Sequence of chain 3.B:
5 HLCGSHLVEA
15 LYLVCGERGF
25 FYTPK

This protein binds this small molecule.
Small molecule (SMILES): NC(=[NH2+])NCCC[C@H](N)C(=O)O

Sequence of chain 1.B:
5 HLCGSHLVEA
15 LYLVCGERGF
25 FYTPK

Sequence of chain 1.D:
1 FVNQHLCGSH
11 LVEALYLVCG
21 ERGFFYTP

Binding-site contacts:
Ligand atom NH1 contacts residue GLU13 of chain 3.B at 3.2 Å (salt-bridge).
Ligand atom CG contacts residue HIS10 of chain 3.B at 3.6 Å.
Ligand atom NH2 contacts residue SER9 of chain 1.B at 4.0 Å.
Ligand atom NH1 contacts residue LEU6 of chain 3.B at 3.7 Å.
Ligand atom O contacts residue LEU6 of chain 3.B at 3.3 Å.
Ligand atom O contacts residue HIS10 of chain 3.B at 3.3 Å.
Ligand atom NH1 contacts residue HIS10 of chain 3.B at 2.6 Å (h-bond).
Ligand atom NH2 contacts residue GLU13 of chain 3.B at 2.4 Å (salt-bridge).
Ligand atom NH2 contacts residue LEU17 of chain 1.D at 3.6 Å.
Ligand atom NE contacts residue GLU13 of chain 3.B at 3.7 Å.
Ligand atom CZ contacts residue GLU13 of chain 3.B at 2.8 Å.
Ligand atom NE contacts residue SER9 of chain 1.B at 3.1 Å (h-bond).
Ligand atom CA contacts residue HIS10 of chain 3.B at 3.4 Å.
Ligand atom C contacts residue CYS7 of chain 3.B at 3.9 Å (hydrophobic).
Ligand atom NH2 contacts residue HIS10 of chain 3.B at 4.3 Å.
Ligand atom C contacts residue HIS5 of chain 3.B at 3.3 Å.
Ligand atom O contacts residue CYS7 of chain 3.B at 2.9 Å (h-bond).
Ligand atom OXT contacts residue CYS7 of chain 3.B at 4.0 Å.
Ligand atom CD contacts residue SER9 of chain 1.B at 3.8 Å.
Ligand atom NE contacts residue HIS10 of chain 3.B at 3.6 Å (h-bond).
Ligand atom NE contacts residue TYR16 of chain 1.D at 3.8 Å.
Ligand atom OXT contacts residue HIS5 of chain 3.B at 4.0 Å.
Ligand atom OXT contacts residue HIS10 of chain 3.B at 3.5 Å.
Ligand atom CA contacts residue HIS5 of chain 3.B at 3.8 Å.
Ligand atom CZ contacts residue HIS10 of chain 3.B at 3.8 Å.
Ligand atom CG contacts residue TYR16 of chain 1.D at 4.1 Å (hydrophobic).
Ligand atom CG contacts residue SER9 of chain 1.B at 3.3 Å.
Ligand atom NH1 contacts residue LEU17 of chain 1.D at 3.5 Å.
Ligand atom CD contacts residue TYR16 of chain 1.D at 3.9 Å (hydrophobic).
Ligand atom NH1 contacts residue ALA14 of chain 3.B at 4.0 Å.
Ligand atom CB contacts residue HIS5 of chain 3.B at 3.5 Å.
Ligand atom C contacts residue HIS10 of chain 3.B at 3.2 Å.
Ligand atom O contacts residue HIS5 of chain 3.B at 2.7 Å (h-bond).
Ligand atom NE contacts residue LEU17 of chain 1.D at 3.8 Å.
Ligand atom CZ contacts residue LEU17 of chain 1.D at 3.7 Å (hydrophobic).
Ligand atom CB contacts residue HIS10 of chain 3.B at 4.0 Å.
Ligand atom CD contacts residue LEU6 of chain 3.B at 3.5 Å (hydrophobic).
Ligand atom CZ contacts residue SER9 of chain 1.B at 4.0 Å.
Ligand atom CD contacts residue HIS10 of chain 3.B at 3.6 Å.
Ligand atom CD contacts residue LEU17 of chain 1.D at 4.0 Å (hydrophobic).